A protein and the small-molecule ligand that binds it are described below.
Small molecule (SMILES): N[C@@H](Cc1ccccc1)C(=O)NCC=O

Sequence of chain 4.OA:
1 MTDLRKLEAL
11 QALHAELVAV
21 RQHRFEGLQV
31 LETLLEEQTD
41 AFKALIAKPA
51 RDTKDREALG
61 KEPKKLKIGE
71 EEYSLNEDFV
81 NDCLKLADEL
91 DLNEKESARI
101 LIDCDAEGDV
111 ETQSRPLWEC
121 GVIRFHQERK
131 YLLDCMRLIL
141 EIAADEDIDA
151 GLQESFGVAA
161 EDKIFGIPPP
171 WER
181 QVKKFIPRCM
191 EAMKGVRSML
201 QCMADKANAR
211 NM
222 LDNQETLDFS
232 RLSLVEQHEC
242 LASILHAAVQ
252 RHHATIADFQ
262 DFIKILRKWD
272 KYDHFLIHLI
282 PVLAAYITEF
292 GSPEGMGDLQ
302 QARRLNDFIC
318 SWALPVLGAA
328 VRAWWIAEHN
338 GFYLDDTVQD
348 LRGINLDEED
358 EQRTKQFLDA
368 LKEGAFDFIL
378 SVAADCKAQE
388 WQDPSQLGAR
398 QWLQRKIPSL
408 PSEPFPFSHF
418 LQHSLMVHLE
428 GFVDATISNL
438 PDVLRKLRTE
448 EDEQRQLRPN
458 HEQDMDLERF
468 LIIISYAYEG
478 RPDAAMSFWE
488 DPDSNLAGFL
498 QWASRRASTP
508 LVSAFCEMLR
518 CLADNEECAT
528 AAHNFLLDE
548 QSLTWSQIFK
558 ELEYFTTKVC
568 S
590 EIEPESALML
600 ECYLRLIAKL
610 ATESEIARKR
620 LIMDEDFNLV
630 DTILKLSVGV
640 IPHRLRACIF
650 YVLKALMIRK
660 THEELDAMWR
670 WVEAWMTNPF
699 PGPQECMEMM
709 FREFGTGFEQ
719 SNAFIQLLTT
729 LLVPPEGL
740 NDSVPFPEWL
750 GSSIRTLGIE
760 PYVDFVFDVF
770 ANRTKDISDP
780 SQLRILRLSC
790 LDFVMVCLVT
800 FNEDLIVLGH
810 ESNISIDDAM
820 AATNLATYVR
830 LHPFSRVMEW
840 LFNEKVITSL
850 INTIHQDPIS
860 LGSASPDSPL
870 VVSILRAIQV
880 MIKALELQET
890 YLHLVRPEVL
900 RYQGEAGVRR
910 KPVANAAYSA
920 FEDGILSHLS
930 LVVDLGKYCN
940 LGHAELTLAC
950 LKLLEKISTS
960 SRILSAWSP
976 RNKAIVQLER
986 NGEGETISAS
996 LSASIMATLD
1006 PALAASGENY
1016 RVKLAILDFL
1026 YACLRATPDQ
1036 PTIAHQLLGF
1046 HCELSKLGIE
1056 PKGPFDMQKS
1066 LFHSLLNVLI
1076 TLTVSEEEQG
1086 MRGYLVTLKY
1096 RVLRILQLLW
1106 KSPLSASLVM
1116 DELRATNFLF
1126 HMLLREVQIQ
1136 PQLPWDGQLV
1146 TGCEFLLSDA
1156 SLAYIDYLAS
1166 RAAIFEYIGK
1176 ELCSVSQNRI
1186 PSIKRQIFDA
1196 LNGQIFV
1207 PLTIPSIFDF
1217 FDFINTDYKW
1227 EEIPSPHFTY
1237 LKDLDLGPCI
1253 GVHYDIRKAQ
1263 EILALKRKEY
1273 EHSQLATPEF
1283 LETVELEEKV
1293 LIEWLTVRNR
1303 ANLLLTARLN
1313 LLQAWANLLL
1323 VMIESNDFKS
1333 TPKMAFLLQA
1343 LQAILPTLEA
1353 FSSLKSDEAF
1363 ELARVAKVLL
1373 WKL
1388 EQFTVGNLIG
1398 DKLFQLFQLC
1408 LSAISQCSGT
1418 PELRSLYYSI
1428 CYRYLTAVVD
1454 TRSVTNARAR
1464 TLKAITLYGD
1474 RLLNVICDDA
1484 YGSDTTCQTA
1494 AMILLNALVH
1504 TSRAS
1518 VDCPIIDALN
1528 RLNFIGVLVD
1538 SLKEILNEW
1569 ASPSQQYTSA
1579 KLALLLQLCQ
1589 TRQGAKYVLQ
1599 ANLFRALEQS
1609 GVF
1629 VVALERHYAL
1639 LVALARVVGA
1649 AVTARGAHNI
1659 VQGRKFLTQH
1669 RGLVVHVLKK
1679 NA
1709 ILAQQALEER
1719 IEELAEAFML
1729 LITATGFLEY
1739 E

Binding-site contacts:
Ligand atom CE2 contacts residue ARG442 of chain 4.OA at 3.6 Å.
Ligand atom CE1 contacts residue PRO438 of chain 4.OA at 3.8 Å (hydrophobic).
Ligand atom CA contacts residue ASN492 of chain 4.OA at 3.3 Å.
Ligand atom N contacts residue ARG442 of chain 4.OA at 4.2 Å.
Ligand atom CZ contacts residue PRO438 of chain 4.OA at 3.4 Å (hydrophobic).
Ligand atom O contacts residue PRO438 of chain 4.OA at 4.0 Å.
Ligand atom CD1 contacts residue PHE496 of chain 4.OA at 3.7 Å (hydrophobic).
Ligand atom CD2 contacts residue PRO438 of chain 4.OA at 4.4 Å (hydrophobic).
Ligand atom N contacts residue SER491 of chain 4.OA at 4.1 Å.
Ligand atom CG contacts residue GLY495 of chain 4.OA at 4.4 Å.
Ligand atom CE1 contacts residue ILE434 of chain 4.OA at 3.9 Å (hydrophobic).
Ligand atom CD1 contacts residue ASN492 of chain 4.OA at 3.9 Å.
Ligand atom CB contacts residue GLY495 of chain 4.OA at 3.9 Å.
Ligand atom C contacts residue ARG442 of chain 4.OA at 4.4 Å.
Ligand atom CG contacts residue ASN492 of chain 4.OA at 4.3 Å.
Ligand atom C contacts residue ASN492 of chain 4.OA at 4.0 Å.
Ligand atom O contacts residue ARG442 of chain 4.OA at 4.3 Å.
Ligand atom CE1 contacts residue PHE496 of chain 4.OA at 3.6 Å (hydrophobic).
Ligand atom CZ contacts residue PHE496 of chain 4.OA at 3.9 Å (hydrophobic).
Ligand atom N contacts residue ASN492 of chain 4.OA at 3.3 Å (h-bond).
Ligand atom CG contacts residue PHE496 of chain 4.OA at 4.0 Å (hydrophobic).
Ligand atom CB contacts residue ASN492 of chain 4.OA at 3.8 Å.
Ligand atom CD2 contacts residue ARG442 of chain 4.OA at 3.5 Å.
Ligand atom CB contacts residue PHE496 of chain 4.OA at 3.9 Å (hydrophobic).
Ligand atom CD1 contacts residue ILE434 of chain 4.OA at 4.1 Å (hydrophobic).
Ligand atom CA contacts residue ARG442 of chain 4.OA at 3.6 Å.
Ligand atom CE2 contacts residue PRO438 of chain 4.OA at 3.7 Å (hydrophobic).
Ligand atom CD1 contacts residue PRO438 of chain 4.OA at 4.4 Å (hydrophobic).
Ligand atom O contacts residue ASN492 of chain 4.OA at 4.2 Å.